The protein below binds the small molecule below.
Small molecule (SMILES): O=C(O)[C@@H]1CCCN1

Binding-site contacts:
Ligand atom CB contacts residue LEU96 of chain 1.B at 3.8 Å (hydrophobic).
Ligand atom C contacts residue TRP227 of chain 1.B at 4.4 Å (hydrophobic).
Ligand atom C contacts residue SER226 of chain 1.B at 3.8 Å.
Ligand atom O contacts residue DPN1 of chain 1.D at 3.2 Å.
Ligand atom CG contacts residue DPN1 of chain 1.D at 3.7 Å.
Ligand atom O contacts residue OJK1 of chain 1.L at 2.3 Å (h-bond).
Ligand atom O contacts residue TRP50 of chain 1.B at 3.9 Å.
Ligand atom C contacts residue HIS43 of chain 1.B at 4.2 Å.
Ligand atom CA contacts residue OJK1 of chain 1.L at 2.4 Å.
Ligand atom CD contacts residue DPN1 of chain 1.D at 2.6 Å.
Ligand atom C contacts residue OJK1 of chain 1.L at 1.3 Å.
Ligand atom CA contacts residue HIS43 of chain 1.B at 4.4 Å.
Ligand atom CB contacts residue HIS43 of chain 1.B at 3.7 Å.
Ligand atom CB contacts residue OJK1 of chain 1.L at 3.3 Å.
Ligand atom CB contacts residue TRP50 of chain 1.B at 4.2 Å (hydrophobic).
Ligand atom CG contacts residue TRP50 of chain 1.B at 3.9 Å (hydrophobic).
Ligand atom N contacts residue OJK1 of chain 1.L at 3.6 Å (h-bond).
Ligand atom C contacts residue DPN1 of chain 1.D at 2.8 Å.
Ligand atom N contacts residue DPN1 of chain 1.D at 1.5 Å.
Ligand atom CA contacts residue LEU96 of chain 1.B at 3.6 Å (hydrophobic).
Ligand atom CA contacts residue SER226 of chain 1.B at 3.8 Å.
Ligand atom N contacts residue TRP227 of chain 1.B at 4.2 Å.
Ligand atom CD contacts residue TRP50 of chain 1.B at 3.7 Å (hydrophobic).
Ligand atom CD contacts residue TYR47 of chain 1.B at 4.0 Å (hydrophobic).
Ligand atom CA contacts residue DPN1 of chain 1.D at 2.5 Å.
Ligand atom CA contacts residue TRP227 of chain 1.B at 4.0 Å (hydrophobic).
Ligand atom N contacts residue LEU96 of chain 1.B at 4.2 Å.
Ligand atom CB contacts residue DPN1 of chain 1.D at 3.7 Å.
Ligand atom CG contacts residue LEU96 of chain 1.B at 4.2 Å (hydrophobic).
Ligand atom CG contacts residue TYR47 of chain 1.B at 3.4 Å (hydrophobic).

Sequence of chain 1.B:
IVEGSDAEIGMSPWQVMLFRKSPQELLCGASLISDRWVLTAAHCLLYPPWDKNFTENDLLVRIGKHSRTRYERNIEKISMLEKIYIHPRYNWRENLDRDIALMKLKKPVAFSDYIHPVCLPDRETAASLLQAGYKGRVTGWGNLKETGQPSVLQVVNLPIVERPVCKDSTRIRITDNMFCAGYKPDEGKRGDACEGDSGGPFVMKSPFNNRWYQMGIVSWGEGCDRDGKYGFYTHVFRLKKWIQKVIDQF